A small-molecule ligand and the protein it binds are described below.
Small molecule (SMILES): CC(=O)N[C@@H]1[C@@H](O)[C@H](O)[C@@H](CO)O[C@H]1O

Binding-site contacts:
Ligand atom C1 contacts residue ASN122 of chain 1.C at 4.4 Å.
Ligand atom C1 contacts residue THR121 of chain 1.C at 3.2 Å.
Ligand atom O5 contacts residue ASN122 of chain 1.C at 4.2 Å.
Ligand atom C4 contacts residue ASN119 of chain 1.C at 4.2 Å.
Ligand atom C7 contacts residue ASN119 of chain 1.C at 3.2 Å.
Ligand atom O7 contacts residue ASN119 of chain 1.C at 3.1 Å (h-bond).
Ligand atom C5 contacts residue ASN119 of chain 1.C at 3.7 Å.
Ligand atom C5 contacts residue THR121 of chain 1.C at 3.9 Å.
Ligand atom N2 contacts residue ASN119 of chain 1.C at 2.9 Å (h-bond).
Ligand atom C6 contacts residue VAL124 of chain 1.C at 3.7 Å (hydrophobic).
Ligand atom C8 contacts residue ALA120 of chain 1.C at 4.3 Å (hydrophobic).
Ligand atom C4 contacts residue THR121 of chain 1.C at 4.2 Å.
Ligand atom C2 contacts residue ASN119 of chain 1.C at 2.4 Å.
Ligand atom O5 contacts residue VAL124 of chain 1.C at 4.3 Å.
Ligand atom O5 contacts residue THR121 of chain 1.C at 4.0 Å.
Ligand atom C3 contacts residue ASN119 of chain 1.C at 3.8 Å.
Ligand atom N2 contacts residue THR121 of chain 1.C at 3.6 Å (h-bond).
Ligand atom C1 contacts residue ASN119 of chain 1.C at 1.4 Å.
Ligand atom C6 contacts residue ASN122 of chain 1.C at 4.0 Å.
Ligand atom C2 contacts residue THR121 of chain 1.C at 3.6 Å.
Ligand atom C5 contacts residue ASN122 of chain 1.C at 3.5 Å.
Ligand atom C8 contacts residue ASN119 of chain 1.C at 4.4 Å.
Ligand atom O6 contacts residue VAL124 of chain 1.C at 3.6 Å.
Ligand atom O5 contacts residue ASN119 of chain 1.C at 2.4 Å (h-bond).
Ligand atom O4 contacts residue ASN122 of chain 1.C at 4.1 Å.
Ligand atom C3 contacts residue THR121 of chain 1.C at 3.5 Å.
Ligand atom C4 contacts residue ASN122 of chain 1.C at 4.3 Å.

Sequence of chain 1.C:
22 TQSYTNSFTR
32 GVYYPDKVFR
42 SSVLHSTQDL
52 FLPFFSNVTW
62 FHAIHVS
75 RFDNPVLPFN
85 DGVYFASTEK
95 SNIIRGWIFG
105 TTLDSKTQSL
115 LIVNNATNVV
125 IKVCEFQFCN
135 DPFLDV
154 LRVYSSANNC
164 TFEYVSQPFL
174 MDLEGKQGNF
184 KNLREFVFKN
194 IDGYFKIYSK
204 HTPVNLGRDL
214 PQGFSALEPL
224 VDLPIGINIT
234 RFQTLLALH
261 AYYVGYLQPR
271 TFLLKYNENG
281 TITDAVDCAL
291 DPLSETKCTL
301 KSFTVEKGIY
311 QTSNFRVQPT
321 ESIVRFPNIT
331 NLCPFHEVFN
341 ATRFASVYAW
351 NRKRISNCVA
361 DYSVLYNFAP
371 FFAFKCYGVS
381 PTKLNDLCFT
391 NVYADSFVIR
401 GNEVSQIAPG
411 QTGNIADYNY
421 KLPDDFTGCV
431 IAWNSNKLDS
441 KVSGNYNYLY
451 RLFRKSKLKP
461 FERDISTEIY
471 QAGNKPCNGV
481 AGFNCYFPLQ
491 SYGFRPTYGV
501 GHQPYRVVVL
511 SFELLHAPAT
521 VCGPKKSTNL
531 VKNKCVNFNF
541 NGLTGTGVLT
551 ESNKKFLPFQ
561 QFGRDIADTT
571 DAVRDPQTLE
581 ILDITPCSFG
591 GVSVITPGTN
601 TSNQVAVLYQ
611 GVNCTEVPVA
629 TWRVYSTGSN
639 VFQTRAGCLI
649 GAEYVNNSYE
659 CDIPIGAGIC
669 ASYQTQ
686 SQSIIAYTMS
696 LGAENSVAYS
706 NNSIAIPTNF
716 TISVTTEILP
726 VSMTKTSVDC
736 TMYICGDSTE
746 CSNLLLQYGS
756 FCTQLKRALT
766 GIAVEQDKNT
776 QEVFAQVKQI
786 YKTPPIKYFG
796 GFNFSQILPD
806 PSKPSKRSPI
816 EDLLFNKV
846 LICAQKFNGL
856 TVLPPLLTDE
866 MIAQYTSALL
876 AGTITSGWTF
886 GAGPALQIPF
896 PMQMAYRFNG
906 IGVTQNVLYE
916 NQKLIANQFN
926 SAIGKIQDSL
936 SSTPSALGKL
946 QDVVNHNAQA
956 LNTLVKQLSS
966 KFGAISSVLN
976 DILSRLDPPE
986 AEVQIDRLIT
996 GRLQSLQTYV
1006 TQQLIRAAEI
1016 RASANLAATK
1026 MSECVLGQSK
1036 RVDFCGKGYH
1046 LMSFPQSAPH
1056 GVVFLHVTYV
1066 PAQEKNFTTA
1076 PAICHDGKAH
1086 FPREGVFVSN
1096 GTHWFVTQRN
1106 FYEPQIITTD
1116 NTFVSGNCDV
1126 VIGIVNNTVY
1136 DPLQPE